Sequence of chain 1.C:
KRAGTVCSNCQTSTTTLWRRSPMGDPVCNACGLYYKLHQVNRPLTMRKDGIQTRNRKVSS

Binding-site contacts:
Ligand atom OP2 contacts residue TYR34 of chain 1.C at 3.1 Å.
Ligand atom OP2 contacts residue HIS38 of chain 1.C at 3.1 Å (h-bond).
Ligand atom N6 contacts residue DT4 of chain 1.A at 2.7 Å (h-bond).
Ligand atom O6 contacts residue DC8 of chain 1.A at 3.0 Å (h-bond).
Ligand atom O4 contacts residue DA3 of chain 1.A at 2.6 Å (h-bond).
Ligand atom C3' contacts residue GLN52 of chain 1.C at 3.1 Å.
Ligand atom N6 contacts residue LEU33 of chain 1.C at 3.2 Å.
Ligand atom C7 contacts residue LEU33 of chain 1.C at 3.3 Å (hydrophobic).
Ligand atom N1 contacts residue DT4 of chain 1.A at 3.0 Å (h-bond).
Ligand atom N3 contacts residue DA6 of chain 1.A at 3.0 Å (h-bond).
Ligand atom O2 contacts residue DG2 of chain 1.A at 3.1 Å (h-bond).
Ligand atom N4 contacts residue DA1 of chain 1.A at 2.8 Å (h-bond).
Ligand atom C7 contacts residue THR16 of chain 1.C at 3.1 Å.
Ligand atom C4' contacts residue GLN52 of chain 1.C at 2.9 Å.
Ligand atom OP2 contacts residue LEU37 of chain 1.C at 3.2 Å.
Ligand atom O2 contacts residue DA3 of chain 1.A at 3.2 Å.
Ligand atom O4 contacts residue DA6 of chain 1.A at 3.0 Å (h-bond).
Ligand atom O4 contacts residue DA7 of chain 1.A at 3.0 Å (h-bond).
Ligand atom O4 contacts residue DG2 of chain 1.A at 2.9 Å (h-bond).
Ligand atom OP1 contacts residue HIS38 of chain 1.C at 3.1 Å (h-bond).
Ligand atom C4 contacts residue DA3 of chain 1.A at 3.3 Å.
Ligand atom N3 contacts residue DA7 of chain 1.A at 3.0 Å (h-bond).
Ligand atom O4 contacts residue DA1 of chain 1.A at 3.0 Å (h-bond).
Ligand atom O5' contacts residue THR16 of chain 1.C at 3.1 Å.
Ligand atom N3 contacts residue DA1 of chain 1.A at 3.0 Å (h-bond).
Ligand atom O3' contacts residue GLN52 of chain 1.C at 2.9 Å (h-bond).
Ligand atom N6 contacts residue DA3 of chain 1.A at 2.9 Å (h-bond).
Ligand atom O4 contacts residue DA5 of chain 1.A at 2.9 Å (h-bond).
Ligand atom O2 contacts residue DG2 of chain 1.A at 2.8 Å (h-bond).
Ligand atom N3 contacts residue DG2 of chain 1.A at 2.8 Å (h-bond).
Ligand atom O3' contacts residue MET46 of chain 1.C at 3.2 Å.
Ligand atom C3' contacts residue THR16 of chain 1.C at 3.3 Å.
Ligand atom N1 contacts residue DC8 of chain 1.A at 3.0 Å (h-bond).
Ligand atom N4 contacts residue DG2 of chain 1.A at 2.6 Å (h-bond).
Ligand atom N2 contacts residue DC8 of chain 1.A at 2.9 Å (h-bond).
Ligand atom C5' contacts residue GLN52 of chain 1.C at 3.0 Å.
Ligand atom OP1 contacts residue ARG56 of chain 1.C at 2.7 Å (salt-bridge).
Ligand atom OP1 contacts residue TYR34 of chain 1.C at 3.1 Å.
Ligand atom N3 contacts residue DA3 of chain 1.A at 3.0 Å (h-bond).
Ligand atom N3 contacts residue DA5 of chain 1.A at 3.0 Å (h-bond).

The small molecule below binds the protein below.
Small molecule (SMILES): Cc1cn([C@H]2C[C@H](O[P](=O)(O)OC[C@H]3O[C@@H](n4cnc5c4NC=NC5N)C[C@@H]3O[P](=O)(O)OC[C@H]3O[C@@H](n4cc(C)c(=O)[nH]c4=O)C[C@@H]3O[P](=O)(O)OC[C@H]3O[C@@H](n4ccc(N)nc4=O)C[C@@H]3O[P](=O)(O)OC[C@H]3O[C@@H](n4cc(C)c(=O)[nH]c4=O)C[C@@H]3O)[C@@H](CO[P](=O)(O)O[C@H]3C[C@H](n4cc(C)c(=O)[nH]c4=O)O[C@@H]3CO[P](=O)(O)O[C@H]3C[C@H](n4cc(C)c(=O)[nH]c4=O)O[C@@H]3CO[P](=O)(O)O[C@H]3C[C@H](n4cnc5c(=O)[nH]c(N)nc54)O[C@@H]3COP(=O)=O)O2)c(=O)[nH]c1=O